Sequence of chain 1.K:
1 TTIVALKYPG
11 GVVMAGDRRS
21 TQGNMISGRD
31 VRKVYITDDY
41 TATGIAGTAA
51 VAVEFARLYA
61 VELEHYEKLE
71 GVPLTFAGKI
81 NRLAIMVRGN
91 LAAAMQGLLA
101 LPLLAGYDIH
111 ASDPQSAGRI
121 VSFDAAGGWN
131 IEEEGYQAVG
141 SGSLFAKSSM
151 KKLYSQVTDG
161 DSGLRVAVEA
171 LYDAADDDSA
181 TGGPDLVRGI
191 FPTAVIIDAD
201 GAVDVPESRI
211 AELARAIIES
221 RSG

The protein below binds the small molecule below.
Small molecule (SMILES): COC[C@H](NC(=O)[C@H](CC(=O)N1CCCCC1)NC(=O)CCc1ccccc1)C(=O)NCc1cccc2ccccc12

Binding-site contacts:
Ligand atom C23 contacts residue SER20 of chain 1.J at 3.3 Å.
Ligand atom C14 contacts residue VAL31 of chain 1.J at 3.6 Å (hydrophobic).
Ligand atom C05 contacts residue GLY47 of chain 1.J at 3.6 Å.
Ligand atom C30 contacts residue ASP124 of chain 1.K at 3.1 Å.
Ligand atom O18 contacts residue SER20 of chain 1.J at 3.2 Å.
Ligand atom C22 contacts residue THR21 of chain 1.J at 3.3 Å.
Ligand atom C17 contacts residue VAL31 of chain 1.J at 3.4 Å (hydrophobic).
Ligand atom C37 contacts residue LEU98 of chain 1.J at 3.5 Å (hydrophobic).
Ligand atom C23 contacts residue THR21 of chain 1.J at 3.6 Å.
Ligand atom C10 contacts residue ILE45 of chain 1.J at 3.4 Å (hydrophobic).
Ligand atom C09 contacts residue ILE45 of chain 1.J at 3.5 Å (hydrophobic).
Ligand atom C12 contacts residue VAL31 of chain 1.J at 3.5 Å (hydrophobic).
Ligand atom O01 contacts residue ALA49 of chain 1.J at 2.9 Å (h-bond).
Ligand atom C15 contacts residue VAL31 of chain 1.J at 3.5 Å (hydrophobic).
Ligand atom N25 contacts residue ASP124 of chain 1.K at 3.5 Å (salt-bridge).
Ligand atom C28 contacts residue ASN130 of chain 1.K at 3.4 Å.
Ligand atom O31 contacts residue SER27 of chain 1.J at 2.6 Å (h-bond).
Ligand atom C10 contacts residue LYS33 of chain 1.J at 3.6 Å.
Ligand atom C13 contacts residue VAL31 of chain 1.J at 3.6 Å (hydrophobic).
Ligand atom C28 contacts residue SER122 of chain 1.K at 3.7 Å.
Ligand atom C34 contacts residue ASP124 of chain 1.K at 3.6 Å.
Ligand atom C07 contacts residue THR1 of chain 1.J at 3.2 Å.
Ligand atom C29 contacts residue TRP129 of chain 1.K at 3.5 Å (hydrophobic).
Ligand atom O31 contacts residue GLN22 of chain 1.J at 3.0 Å.
Ligand atom O18 contacts residue THR21 of chain 1.J at 3.1 Å (h-bond).
Ligand atom C02 contacts residue THR21 of chain 1.J at 3.4 Å.
Ligand atom N06 contacts residue GLY47 of chain 1.J at 2.7 Å (h-bond).
Ligand atom C14 contacts residue ALA49 of chain 1.J at 3.6 Å (hydrophobic).
Ligand atom C24 contacts residue SER27 of chain 1.J at 3.2 Å.
Ligand atom C33 contacts residue ASP124 of chain 1.K at 3.6 Å.
Ligand atom C28 contacts residue TRP129 of chain 1.K at 3.2 Å (hydrophobic).
Ligand atom C04 contacts residue GLY47 of chain 1.J at 3.5 Å.
Ligand atom C16 contacts residue ALA49 of chain 1.J at 3.6 Å (hydrophobic).
Ligand atom C15 contacts residue ALA49 of chain 1.J at 3.5 Å (hydrophobic).
Ligand atom C23 contacts residue SER27 of chain 1.J at 3.7 Å.
Ligand atom C16 contacts residue VAL31 of chain 1.J at 3.5 Å (hydrophobic).
Ligand atom N03 contacts residue THR21 of chain 1.J at 2.6 Å (h-bond).
Ligand atom C15 contacts residue SER20 of chain 1.J at 3.5 Å.
Ligand atom N32 contacts residue ASP124 of chain 1.K at 2.9 Å (salt-bridge).
Ligand atom C14 contacts residue SER20 of chain 1.J at 3.6 Å.

Sequence of chain 1.J:
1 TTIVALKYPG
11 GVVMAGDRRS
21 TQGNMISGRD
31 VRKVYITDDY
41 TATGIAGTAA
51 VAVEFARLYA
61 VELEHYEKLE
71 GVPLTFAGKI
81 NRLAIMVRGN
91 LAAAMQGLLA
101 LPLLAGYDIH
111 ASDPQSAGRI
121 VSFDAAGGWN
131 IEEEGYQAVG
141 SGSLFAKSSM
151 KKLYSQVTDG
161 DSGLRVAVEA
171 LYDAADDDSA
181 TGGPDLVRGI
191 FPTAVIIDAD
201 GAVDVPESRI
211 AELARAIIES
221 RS